Sequence of chain 1.A:
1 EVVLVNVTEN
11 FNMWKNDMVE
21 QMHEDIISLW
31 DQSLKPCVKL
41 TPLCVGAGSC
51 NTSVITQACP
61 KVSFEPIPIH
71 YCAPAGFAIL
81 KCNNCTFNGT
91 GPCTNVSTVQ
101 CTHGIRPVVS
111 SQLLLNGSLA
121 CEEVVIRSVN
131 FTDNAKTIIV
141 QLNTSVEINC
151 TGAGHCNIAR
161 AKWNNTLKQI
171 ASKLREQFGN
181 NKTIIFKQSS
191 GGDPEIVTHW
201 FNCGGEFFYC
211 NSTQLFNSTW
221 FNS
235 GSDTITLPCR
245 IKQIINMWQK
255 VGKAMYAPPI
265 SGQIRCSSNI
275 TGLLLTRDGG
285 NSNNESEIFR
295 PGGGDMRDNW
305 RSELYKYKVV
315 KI

Binding-site contacts:
Ligand atom O7 contacts residue ASN51 of chain 1.A at 4.2 Å.
Ligand atom C6 contacts residue ASN51 of chain 1.A at 4.3 Å.
Ligand atom N2 contacts residue ASN51 of chain 1.A at 3.0 Å (h-bond).
Ligand atom C7 contacts residue ASN51 of chain 1.A at 3.4 Å.
Ligand atom C1 contacts residue ASN51 of chain 1.A at 1.4 Å.
Ligand atom O5 contacts residue ASN51 of chain 1.A at 2.4 Å (h-bond).
Ligand atom C5 contacts residue ASN51 of chain 1.A at 3.6 Å.
Ligand atom C2 contacts residue ASN51 of chain 1.A at 2.6 Å.
Ligand atom C8 contacts residue ASN51 of chain 1.A at 3.5 Å.
Ligand atom C3 contacts residue ASN51 of chain 1.A at 3.9 Å.
Ligand atom C4 contacts residue ASN51 of chain 1.A at 4.3 Å.

A protein and the small-molecule ligand that binds it are described below.
Small molecule (SMILES): CC(=O)N[C@@H]1[C@@H](O)[C@H](O)[C@@H](CO)O[C@H]1O